Sequence of chain 1.B:
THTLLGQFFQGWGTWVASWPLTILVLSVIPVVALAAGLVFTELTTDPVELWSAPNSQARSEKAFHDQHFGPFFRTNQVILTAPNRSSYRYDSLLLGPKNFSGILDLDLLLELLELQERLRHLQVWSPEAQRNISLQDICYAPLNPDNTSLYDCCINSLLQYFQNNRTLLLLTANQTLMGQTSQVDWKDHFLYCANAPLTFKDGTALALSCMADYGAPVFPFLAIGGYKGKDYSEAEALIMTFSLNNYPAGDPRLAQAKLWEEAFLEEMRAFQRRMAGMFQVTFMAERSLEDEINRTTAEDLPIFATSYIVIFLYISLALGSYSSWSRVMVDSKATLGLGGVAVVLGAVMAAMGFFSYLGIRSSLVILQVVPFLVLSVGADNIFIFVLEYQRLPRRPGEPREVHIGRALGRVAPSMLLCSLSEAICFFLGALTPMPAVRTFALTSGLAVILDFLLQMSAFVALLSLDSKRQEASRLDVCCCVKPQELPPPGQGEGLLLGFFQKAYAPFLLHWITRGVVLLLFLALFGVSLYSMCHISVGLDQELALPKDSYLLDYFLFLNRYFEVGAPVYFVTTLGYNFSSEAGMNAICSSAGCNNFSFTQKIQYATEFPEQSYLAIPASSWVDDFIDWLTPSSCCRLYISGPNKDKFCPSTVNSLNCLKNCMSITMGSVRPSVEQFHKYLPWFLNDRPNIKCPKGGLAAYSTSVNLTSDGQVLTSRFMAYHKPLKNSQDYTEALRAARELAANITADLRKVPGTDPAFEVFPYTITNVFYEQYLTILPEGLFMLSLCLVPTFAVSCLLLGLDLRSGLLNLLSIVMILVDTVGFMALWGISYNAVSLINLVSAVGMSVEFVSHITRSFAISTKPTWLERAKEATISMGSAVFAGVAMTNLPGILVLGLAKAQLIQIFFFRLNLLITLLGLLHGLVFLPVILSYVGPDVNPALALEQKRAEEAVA

Binding-site contacts:
Ligand atom C19 contacts residue THR373 of chain 1.B at 4.1 Å.
Ligand atom C11 contacts residue THR373 of chain 1.B at 4.1 Å.
Ligand atom C14 contacts residue LEU633 of chain 1.B at 4.2 Å (hydrophobic).
Ligand atom C12 contacts residue LEU699 of chain 1.B at 3.5 Å (hydrophobic).
Ligand atom C2 contacts residue THR373 of chain 1.B at 3.9 Å.
Ligand atom C11 contacts residue LEU699 of chain 1.B at 4.2 Å (hydrophobic).
Ligand atom C26 contacts residue PHE704 of chain 1.B at 4.1 Å (hydrophobic).
Ligand atom C21 contacts residue LEU370 of chain 1.B at 3.3 Å (hydrophobic).
Ligand atom C15 contacts residue LEU633 of chain 1.B at 3.5 Å (hydrophobic).
Ligand atom C20 contacts residue LEU370 of chain 1.B at 4.4 Å (hydrophobic).
Ligand atom C17 contacts residue LEU633 of chain 1.B at 4.5 Å (hydrophobic).
Ligand atom C27 contacts residue TYR640 of chain 1.B at 4.5 Å (hydrophobic).
Ligand atom C9 contacts residue LEU699 of chain 1.B at 4.2 Å (hydrophobic).
Ligand atom C27 contacts residue LEU677 of chain 1.B at 3.3 Å (hydrophobic).
Ligand atom C21 contacts residue MET684 of chain 1.B at 4.2 Å (hydrophobic).
Ligand atom C1 contacts residue THR373 of chain 1.B at 3.5 Å.
Ligand atom C24 contacts residue PRO703 of chain 1.B at 4.1 Å (hydrophobic).
Ligand atom C16 contacts residue LEU633 of chain 1.B at 3.6 Å (hydrophobic).
Ligand atom C26 contacts residue ALA637 of chain 1.B at 4.1 Å (hydrophobic).
Ligand atom C10 contacts residue THR373 of chain 1.B at 4.3 Å.

This small molecule binds to this protein.
Small molecule (SMILES): CC(C)CCC[C@@H](C)[C@H]1CC[C@H]2[C@@H]3CC=C4C[C@@H](O)CC[C@]4(C)[C@H]3CC[C@]12C